A protein and the small-molecule ligand that binds it are described below.
Small molecule (SMILES): Cc1cn([C@H]2C[C@H](O[P](=O)(O)OC[C@H]3O[C@@H](n4ccc(N)nc4=O)C[C@@H]3O[P](=O)(O)OC[C@H]3O[C@@H](n4cnc5c(N)ncnc54)C[C@@H]3O[P](=O)(O)OC[C@H]3O[C@@H](n4ccc(N)nc4=O)C[C@@H]3O[P](=O)(O)OC[C@H]3O[C@@H](n4cnc5c(=O)nc(N)[nH]c54)C[C@@H]3O)[C@@H](CO[P](=O)(O)O[C@H]3C[C@H](n4cnc5c(N)ncnc54)O[C@@H]3CO[P](=O)(O)O[C@H]3C[C@H](n4cnc5c(=O)nc(N)[nH]c54)O[C@@H]3CO[P](=O)(O)O[C@H]3C[C@H](n4ccc(N)nc4=O)O[C@@H]3CO[P](=O)(O)O[C@H]3C[C@H](n4cnc5c(=O)nc(N)[nH]c54)O[C@@H]3CO)O2)c(=O)[nH]c1=O

Binding-site contacts:
Ligand atom C2' contacts residue GLN328 of chain 1.C at 3.6 Å.
Ligand atom C4' contacts residue VAL532 of chain 1.C at 3.5 Å (hydrophobic).
Ligand atom O4' contacts residue TYR291 of chain 1.C at 3.4 Å (h-bond).
Ligand atom OP1 contacts residue THR260 of chain 1.C at 2.7 Å (h-bond).
Ligand atom N3 contacts residue ASN329 of chain 1.C at 3.1 Å (h-bond).
Ligand atom OP2 contacts residue ARG333 of chain 1.C at 3.4 Å.
Ligand atom C8 contacts residue ARG333 of chain 1.C at 3.2 Å.
Ligand atom N2 contacts residue GLN501 of chain 1.C at 3.5 Å (h-bond).
Ligand atom O3' contacts residue ASP534 of chain 1.C at 2.5 Å (salt-bridge).
Ligand atom OP2 contacts residue ARG333 of chain 1.C at 3.0 Å (salt-bridge).
Ligand atom O4' contacts residue LYS286 of chain 1.C at 3.3 Å (salt-bridge).
Ligand atom C2' contacts residue ASN329 of chain 1.C at 3.5 Å.
Ligand atom OP1 contacts residue ARG333 of chain 1.C at 2.8 Å (salt-bridge).
Ligand atom C1' contacts residue TYR291 of chain 1.C at 3.2 Å (hydrophobic).
Ligand atom OP1 contacts residue SER261 of chain 1.C at 3.5 Å (h-bond).
Ligand atom N7 contacts residue ARG333 of chain 1.C at 2.9 Å (salt-bridge).
Ligand atom C2' contacts residue TYR291 of chain 1.C at 3.5 Å (hydrophobic).
Ligand atom O2 contacts residue LYS286 of chain 1.C at 2.6 Å (salt-bridge).
Ligand atom N3 contacts residue ARG319 of chain 1.C at 3.0 Å (salt-bridge).
Ligand atom O4' contacts residue LYS286 of chain 1.C at 3.4 Å.
Ligand atom O4' contacts residue HIS533 of chain 1.C at 3.4 Å.
Ligand atom O4' contacts residue ASN329 of chain 1.C at 3.1 Å.
Ligand atom C1' contacts residue ASN329 of chain 1.C at 3.6 Å.
Ligand atom N2 contacts residue ARG319 of chain 1.C at 3.3 Å (salt-bridge).
Ligand atom C4' contacts residue ILE330 of chain 1.C at 3.5 Å (hydrophobic).
Ligand atom OP1 contacts residue THR256 of chain 1.C at 3.2 Å.
Ligand atom OP2 contacts residue SER261 of chain 1.C at 3.5 Å.
Ligand atom OP2 contacts residue ALA262 of chain 1.C at 2.8 Å (h-bond).
Ligand atom C1' contacts residue GLN328 of chain 1.C at 3.5 Å.
Ligand atom OP1 contacts residue SER259 of chain 1.C at 3.6 Å.
Ligand atom O3' contacts residue ARG282 of chain 1.C at 3.3 Å (salt-bridge).
Ligand atom O3' contacts residue VAL532 of chain 1.C at 3.4 Å (h-bond).
Ligand atom OP1 contacts residue ILE332 of chain 1.C at 2.8 Å (h-bond).
Ligand atom C5' contacts residue ILE330 of chain 1.C at 3.1 Å (hydrophobic).
Ligand atom OP1 contacts residue ARG282 of chain 1.C at 2.7 Å (salt-bridge).
Ligand atom C3' contacts residue ASP534 of chain 1.C at 3.2 Å.
Ligand atom O3' contacts residue HIS533 of chain 1.C at 3.5 Å.
Ligand atom C2 contacts residue ARG319 of chain 1.C at 3.4 Å.
Ligand atom OP2 contacts residue SER259 of chain 1.C at 3.6 Å (h-bond).
Ligand atom P contacts residue ARG282 of chain 1.C at 3.6 Å.

Sequence of chain 1.C:
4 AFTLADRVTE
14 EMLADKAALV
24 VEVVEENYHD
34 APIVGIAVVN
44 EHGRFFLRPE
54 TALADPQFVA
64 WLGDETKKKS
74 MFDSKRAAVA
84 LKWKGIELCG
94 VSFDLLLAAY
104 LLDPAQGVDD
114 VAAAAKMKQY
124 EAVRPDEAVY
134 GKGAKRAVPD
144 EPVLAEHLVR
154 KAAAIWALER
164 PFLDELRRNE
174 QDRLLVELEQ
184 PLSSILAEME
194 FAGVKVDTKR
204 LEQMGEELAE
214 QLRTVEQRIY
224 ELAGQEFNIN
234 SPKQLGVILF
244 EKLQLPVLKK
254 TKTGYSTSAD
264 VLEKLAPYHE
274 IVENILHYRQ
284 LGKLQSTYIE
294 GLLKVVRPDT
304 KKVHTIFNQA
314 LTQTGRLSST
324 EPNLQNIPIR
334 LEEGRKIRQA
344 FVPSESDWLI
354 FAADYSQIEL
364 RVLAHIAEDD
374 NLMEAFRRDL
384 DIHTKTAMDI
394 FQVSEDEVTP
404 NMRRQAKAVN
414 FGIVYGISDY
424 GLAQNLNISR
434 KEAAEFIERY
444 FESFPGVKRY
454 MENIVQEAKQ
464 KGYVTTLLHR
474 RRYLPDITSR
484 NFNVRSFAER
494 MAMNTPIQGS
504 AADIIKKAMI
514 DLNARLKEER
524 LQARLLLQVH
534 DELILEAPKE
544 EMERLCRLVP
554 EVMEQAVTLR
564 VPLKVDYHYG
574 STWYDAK